Sequence of chain 51.C:
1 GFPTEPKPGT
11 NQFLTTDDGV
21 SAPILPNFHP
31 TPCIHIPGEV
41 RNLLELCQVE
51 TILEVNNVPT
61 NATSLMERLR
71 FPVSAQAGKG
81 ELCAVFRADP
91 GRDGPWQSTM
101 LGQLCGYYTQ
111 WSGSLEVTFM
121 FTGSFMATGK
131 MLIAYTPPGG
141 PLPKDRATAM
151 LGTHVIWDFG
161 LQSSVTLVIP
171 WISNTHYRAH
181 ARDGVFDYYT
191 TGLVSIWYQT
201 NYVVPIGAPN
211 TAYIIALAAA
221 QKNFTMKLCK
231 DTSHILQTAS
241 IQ

Binding-site contacts:
Ligand atom N2 contacts residue PHE233 of chain 51.A at 3.8 Å.
Ligand atom C5B contacts residue ASP112 of chain 51.A at 3.9 Å.
Ligand atom C2C contacts residue VAL192 of chain 51.A at 3.7 Å (hydrophobic).
Ligand atom C4 contacts residue ILE24 of chain 51.C at 4.0 Å (hydrophobic).
Ligand atom O1A contacts residue TRP203 of chain 51.A at 3.3 Å.
Ligand atom C31 contacts residue PRO177 of chain 51.A at 3.9 Å (hydrophobic).
Ligand atom N3A contacts residue ILE113 of chain 51.A at 3.7 Å.
Ligand atom C5B contacts residue ILE111 of chain 51.A at 4.0 Å (hydrophobic).
Ligand atom C4B contacts residue TRP203 of chain 51.A at 3.6 Å (hydrophobic).
Ligand atom C4B contacts residue ASN228 of chain 51.A at 4.0 Å.
Ligand atom C4 contacts residue VAL190 of chain 51.A at 3.8 Å (hydrophobic).
Ligand atom C4C contacts residue PHE135 of chain 51.A at 3.7 Å (hydrophobic).
Ligand atom C4A contacts residue ASP112 of chain 51.A at 3.0 Å.
Ligand atom C5B contacts residue ILE113 of chain 51.A at 3.5 Å (hydrophobic).
Ligand atom C3 contacts residue PHE155 of chain 51.A at 4.0 Å (hydrophobic).
Ligand atom C5C contacts residue ILE111 of chain 51.A at 3.7 Å (hydrophobic).
Ligand atom C6B contacts residue ILE113 of chain 51.A at 4.0 Å (hydrophobic).
Ligand atom C3B contacts residue TRP203 of chain 51.A at 3.2 Å (hydrophobic).
Ligand atom N3A contacts residue ASP112 of chain 51.A at 2.8 Å (salt-bridge).
Ligand atom C31 contacts residue ILE24 of chain 51.C at 3.6 Å (hydrophobic).
Ligand atom C2A contacts residue TRP203 of chain 51.A at 3.6 Å (hydrophobic).
Ligand atom C5 contacts residue PHE155 of chain 51.A at 3.9 Å (hydrophobic).
Ligand atom O1B contacts residue MET230 of chain 51.A at 4.0 Å.
Ligand atom C5A contacts residue ASN228 of chain 51.A at 4.0 Å.
Ligand atom C4A contacts residue THR114 of chain 51.A at 3.6 Å.
Ligand atom C6C contacts residue TYR201 of chain 51.A at 4.0 Å (hydrophobic).
Ligand atom C7C contacts residue MET230 of chain 51.A at 4.0 Å (hydrophobic).
Ligand atom C2B contacts residue TRP203 of chain 51.A at 4.1 Å (hydrophobic).
Ligand atom C5C contacts residue PHE135 of chain 51.A at 3.5 Å (hydrophobic).
Ligand atom O1A contacts residue ASN228 of chain 51.A at 3.7 Å.
Ligand atom C3B contacts residue ASN228 of chain 51.A at 4.0 Å.
Ligand atom C5 contacts residue PHE233 of chain 51.A at 3.9 Å (hydrophobic).
Ligand atom C2B contacts residue TYR201 of chain 51.A at 3.4 Å (hydrophobic).
Ligand atom C4C contacts residue VAL192 of chain 51.A at 3.5 Å (hydrophobic).
Ligand atom N2 contacts residue PHE155 of chain 51.A at 3.6 Å.
Ligand atom O1B contacts residue TYR201 of chain 51.A at 3.4 Å.
Ligand atom C31 contacts residue VAL179 of chain 51.A at 3.5 Å (hydrophobic).
Ligand atom O1 contacts residue PHE233 of chain 51.A at 3.1 Å.
Ligand atom O1 contacts residue PHE155 of chain 51.A at 3.5 Å.
Ligand atom C3C contacts residue PHE135 of chain 51.A at 3.8 Å (hydrophobic).

Sequence of chain 52.C:
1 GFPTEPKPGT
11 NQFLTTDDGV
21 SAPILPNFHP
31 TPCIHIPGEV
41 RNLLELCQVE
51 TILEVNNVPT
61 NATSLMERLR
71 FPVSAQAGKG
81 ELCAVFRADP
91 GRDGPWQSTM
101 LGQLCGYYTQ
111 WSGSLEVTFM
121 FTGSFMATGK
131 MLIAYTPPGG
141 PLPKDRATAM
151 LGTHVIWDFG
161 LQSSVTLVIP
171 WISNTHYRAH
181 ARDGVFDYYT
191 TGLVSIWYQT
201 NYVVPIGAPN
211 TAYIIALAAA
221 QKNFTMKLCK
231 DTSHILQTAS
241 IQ

Sequence of chain 51.A:
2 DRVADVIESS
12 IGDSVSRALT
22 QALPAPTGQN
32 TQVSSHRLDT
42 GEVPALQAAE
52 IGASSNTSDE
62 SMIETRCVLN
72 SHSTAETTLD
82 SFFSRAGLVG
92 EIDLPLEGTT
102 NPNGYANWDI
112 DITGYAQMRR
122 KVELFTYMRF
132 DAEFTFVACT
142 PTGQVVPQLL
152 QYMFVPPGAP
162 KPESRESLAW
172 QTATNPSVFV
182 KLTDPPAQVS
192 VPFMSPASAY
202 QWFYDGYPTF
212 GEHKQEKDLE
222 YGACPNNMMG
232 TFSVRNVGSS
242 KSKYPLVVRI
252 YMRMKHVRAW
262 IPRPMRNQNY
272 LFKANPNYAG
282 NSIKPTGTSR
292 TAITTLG

The protein below binds the small molecule below.
Small molecule (SMILES): Cc1cc(CCCCCCCOc2ccc(C3=NCCO3)cc2)on1